This small molecule binds to this protein.
Small molecule (SMILES): CC(C)C[C@H](NC(=O)[C@H](Cc1ccc(O)cc1)NC(=O)[C@@H]1CCCN1C(=O)[C@@H](N)CCCN=C(N)N)C(=O)N1CCC[C@H]1C(=O)N[C@@H](CCCN=C(N)N)C(=O)N1CCC[C@H]1C=O

Binding-site contacts:
Ligand atom CA contacts residue SER39 of chain 2.A at 3.4 Å.
Ligand atom CD contacts residue GLN36 of chain 2.A at 2.9 Å.
Ligand atom CA contacts residue SO41 of chain 2.G at 3.6 Å.
Ligand atom CD contacts residue VAL37 of chain 2.A at 3.1 Å (hydrophobic).
Ligand atom C contacts residue SO41 of chain 2.G at 3.7 Å.
Ligand atom CG contacts residue GLU42 of chain 2.A at 3.3 Å.
Ligand atom NH2 contacts residue SO41 of chain 2.G at 2.5 Å (h-bond).
Ligand atom O contacts residue GLN45 of chain 2.A at 2.9 Å (h-bond).
Ligand atom NH1 contacts residue ASP152 of chain 2.A at 2.6 Å (salt-bridge).
Ligand atom CD1 contacts residue THR40 of chain 2.A at 3.1 Å.
Ligand atom C contacts residue SER39 of chain 2.A at 3.6 Å.
Ligand atom CD1 contacts residue ALA41 of chain 2.A at 3.6 Å (hydrophobic).
Ligand atom CD2 contacts residue ILE13 of chain 2.A at 3.6 Å (hydrophobic).
Ligand atom CG contacts residue SO41 of chain 2.G at 3.6 Å.
Ligand atom CD contacts residue GLU42 of chain 2.A at 3.2 Å.
Ligand atom O contacts residue THR15 of chain 2.A at 3.1 Å.
Ligand atom OH contacts residue ARG79 of chain 2.A at 3.3 Å (salt-bridge).
Ligand atom NH2 contacts residue ASP152 of chain 2.A at 3.5 Å (salt-bridge).
Ligand atom NE contacts residue MET16 of chain 2.A at 3.7 Å.
Ligand atom CD contacts residue GLN45 of chain 2.A at 3.7 Å.
Ligand atom N contacts residue SER39 of chain 2.A at 2.8 Å (h-bond).
Ligand atom CD contacts residue GLU14 of chain 2.A at 3.3 Å.
Ligand atom NE contacts residue SO41 of chain 2.G at 2.8 Å (h-bond).
Ligand atom CG contacts residue GLU14 of chain 2.A at 3.6 Å.
Ligand atom N contacts residue SO41 of chain 2.G at 2.8 Å (h-bond).
Ligand atom CB contacts residue SO41 of chain 2.G at 3.3 Å.
Ligand atom O contacts residue MET16 of chain 2.A at 2.9 Å (h-bond).
Ligand atom CZ contacts residue ASP152 of chain 2.A at 3.4 Å.
Ligand atom CE1 contacts residue THR40 of chain 2.A at 3.2 Å.
Ligand atom NH1 contacts residue MET16 of chain 2.A at 3.5 Å.
Ligand atom O contacts residue SER39 of chain 2.A at 3.1 Å (h-bond).
Ligand atom CZ contacts residue MET16 of chain 2.A at 3.5 Å (hydrophobic).
Ligand atom CG contacts residue GLN36 of chain 2.A at 3.0 Å.
Ligand atom NH1 contacts residue GLN83 of chain 2.A at 2.9 Å (h-bond).
Ligand atom CA contacts residue SO41 of chain 2.G at 3.7 Å.
Ligand atom CZ contacts residue SO41 of chain 2.G at 3.5 Å.
Ligand atom CB contacts residue PHE38 of chain 2.A at 3.7 Å (hydrophobic).
Ligand atom CB contacts residue SO41 of chain 2.G at 3.6 Å.
Ligand atom O contacts residue PHE38 of chain 2.A at 3.4 Å.
Ligand atom CG contacts residue PHE38 of chain 2.A at 3.6 Å (hydrophobic).

Sequence of chain 2.A:
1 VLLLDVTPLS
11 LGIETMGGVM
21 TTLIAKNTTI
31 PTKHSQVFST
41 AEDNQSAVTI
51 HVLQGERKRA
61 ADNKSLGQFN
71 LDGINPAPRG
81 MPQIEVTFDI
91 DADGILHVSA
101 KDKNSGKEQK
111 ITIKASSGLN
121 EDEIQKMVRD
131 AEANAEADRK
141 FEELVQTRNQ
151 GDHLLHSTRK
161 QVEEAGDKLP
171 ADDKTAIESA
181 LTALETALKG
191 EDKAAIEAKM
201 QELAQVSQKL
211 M